Binding-site contacts:
Ligand atom CL1 contacts residue ARG188 of chain 1.B at 3.7 Å.
Ligand atom CL1 contacts residue ASP187 of chain 1.B at 3.4 Å.
Ligand atom C24 contacts residue GLN189 of chain 1.B at 3.3 Å.
Ligand atom C23 contacts residue GLU166 of chain 1.B at 3.6 Å.
Ligand atom C4 contacts residue GLU166 of chain 1.B at 3.6 Å.
Ligand atom C11 contacts residue GLY143 of chain 1.B at 3.5 Å.
Ligand atom C21 contacts residue ARG188 of chain 1.B at 3.6 Å.
Ligand atom C19 contacts residue MET49 of chain 1.B at 3.6 Å (hydrophobic).
Ligand atom C23 contacts residue GLN189 of chain 1.B at 3.7 Å.
Ligand atom C13 contacts residue THR25 of chain 1.B at 3.6 Å.
Ligand atom C22 contacts residue GLN189 of chain 1.B at 3.6 Å.
Ligand atom O1 contacts residue GLU166 of chain 1.B at 2.8 Å (salt-bridge).
Ligand atom C7 contacts residue CYS145 of chain 1.B at 3.6 Å (hydrophobic).
Ligand atom C5 contacts residue LEU141 of chain 1.B at 3.5 Å (hydrophobic).
Ligand atom N2 contacts residue HIS163 of chain 1.B at 2.9 Å (h-bond).
Ligand atom N3 contacts residue SER144 of chain 1.B at 3.3 Å (h-bond).
Ligand atom C26 contacts residue THR190 of chain 1.B at 3.1 Å.
Ligand atom C3 contacts residue GLU166 of chain 1.B at 3.7 Å.
Ligand atom C12 contacts residue THR26 of chain 1.B at 3.7 Å.
Ligand atom O2 contacts residue GLN189 of chain 1.B at 3.5 Å (h-bond).
Ligand atom N3 contacts residue CYS145 of chain 1.B at 3.0 Å (h-bond).
Ligand atom N2 contacts residue SER144 of chain 1.B at 3.6 Å (h-bond).
Ligand atom C4 contacts residue LEU141 of chain 1.B at 3.6 Å (hydrophobic).
Ligand atom C4 contacts residue PHE140 of chain 1.B at 3.5 Å (hydrophobic).
Ligand atom N2 contacts residue GLU166 of chain 1.B at 3.7 Å.
Ligand atom C7 contacts residue ASN142 of chain 1.B at 3.4 Å.
Ligand atom C21 contacts residue MET165 of chain 1.B at 3.6 Å (hydrophobic).
Ligand atom N3 contacts residue GLY143 of chain 1.B at 3.1 Å (h-bond).
Ligand atom C11 contacts residue CYS145 of chain 1.B at 3.6 Å (hydrophobic).
Ligand atom C27 contacts residue PRO168 of chain 1.B at 3.6 Å (hydrophobic).
Ligand atom C11 contacts residue ASN142 of chain 1.B at 3.4 Å.
Ligand atom O1 contacts residue MET165 of chain 1.B at 3.2 Å.
Ligand atom C5 contacts residue ASN142 of chain 1.B at 3.6 Å.
Ligand atom C9 contacts residue ASN142 of chain 1.B at 3.7 Å.
Ligand atom C20 contacts residue MET49 of chain 1.B at 3.7 Å (hydrophobic).
Ligand atom CL1 contacts residue HIS41 of chain 1.B at 3.7 Å.
Ligand atom C27 contacts residue GLU166 of chain 1.B at 3.6 Å.
Ligand atom C10 contacts residue ASN142 of chain 1.B at 3.4 Å.
Ligand atom C3 contacts residue HIS163 of chain 1.B at 3.4 Å.
Ligand atom C26 contacts residue GLN192 of chain 1.B at 3.7 Å.

Sequence of chain 1.B:
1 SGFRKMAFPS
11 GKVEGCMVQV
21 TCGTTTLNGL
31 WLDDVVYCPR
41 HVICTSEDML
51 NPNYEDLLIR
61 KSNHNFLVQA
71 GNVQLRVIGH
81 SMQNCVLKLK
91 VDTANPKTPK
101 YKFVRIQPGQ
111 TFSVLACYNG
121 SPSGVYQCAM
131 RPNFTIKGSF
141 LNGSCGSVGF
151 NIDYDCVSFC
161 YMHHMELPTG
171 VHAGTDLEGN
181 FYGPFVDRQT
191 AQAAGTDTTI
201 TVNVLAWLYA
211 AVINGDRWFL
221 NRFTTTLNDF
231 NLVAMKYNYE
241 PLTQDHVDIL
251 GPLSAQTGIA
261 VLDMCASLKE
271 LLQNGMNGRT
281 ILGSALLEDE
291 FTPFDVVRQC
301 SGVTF

This protein binds this small molecule.
Small molecule (SMILES): N#Cc1ccccc1-c1cc(-c2cc(Cl)cc(OCC3CC3)c2)c(=O)n(-c2cccnc2)c1